Binding-site contacts:
Ligand atom C7 contacts residue ASN48 of chain 1.LB at 3.3 Å.
Ligand atom C8 contacts residue SER54 of chain 1.LB at 3.1 Å.
Ligand atom O5 contacts residue THR50 of chain 1.LB at 4.0 Å.
Ligand atom C2 contacts residue ASN48 of chain 1.LB at 2.5 Å.
Ligand atom N2 contacts residue THR57 of chain 1.LB at 4.4 Å.
Ligand atom O6 contacts residue SER52 of chain 1.LB at 4.4 Å.
Ligand atom C8 contacts residue TYR59 of chain 1.LB at 3.2 Å (hydrophobic).
Ligand atom C6 contacts residue THR50 of chain 1.LB at 3.7 Å.
Ligand atom C3 contacts residue THR57 of chain 1.LB at 4.3 Å.
Ligand atom C3 contacts residue ASN48 of chain 1.LB at 3.8 Å.
Ligand atom C1 contacts residue THR50 of chain 1.LB at 3.7 Å.
Ligand atom C8 contacts residue PRO113 of chain 1.LB at 4.3 Å (hydrophobic).
Ligand atom C7 contacts residue THR57 of chain 1.LB at 3.8 Å.
Ligand atom O7 contacts residue ASN48 of chain 1.LB at 3.3 Å (h-bond).
Ligand atom C8 contacts residue TYR139 of chain 1.LB at 3.7 Å (hydrophobic).
Ligand atom N2 contacts residue TYR59 of chain 1.LB at 4.2 Å.
Ligand atom O6 contacts residue THR50 of chain 1.LB at 2.8 Å (h-bond).
Ligand atom O6 contacts residue ALA51 of chain 1.LB at 4.2 Å.
Ligand atom C7 contacts residue SER54 of chain 1.LB at 4.3 Å.
Ligand atom C8 contacts residue THR57 of chain 1.LB at 3.9 Å.
Ligand atom C3 contacts residue THR50 of chain 1.LB at 4.4 Å.
Ligand atom O7 contacts residue THR57 of chain 1.LB at 3.1 Å.
Ligand atom C7 contacts residue TYR59 of chain 1.LB at 4.2 Å (hydrophobic).
Ligand atom C8 contacts residue ASN48 of chain 1.LB at 4.4 Å.
Ligand atom C1 contacts residue ASN48 of chain 1.LB at 1.4 Å.
Ligand atom C7 contacts residue TYR139 of chain 1.LB at 3.7 Å (hydrophobic).
Ligand atom O5 contacts residue ASN48 of chain 1.LB at 2.4 Å (h-bond).
Ligand atom C8 contacts residue SER55 of chain 1.LB at 4.2 Å.
Ligand atom N2 contacts residue ASN48 of chain 1.LB at 2.9 Å (h-bond).
Ligand atom C5 contacts residue THR50 of chain 1.LB at 3.8 Å.
Ligand atom C8 contacts residue THR50 of chain 1.LB at 4.3 Å.
Ligand atom O7 contacts residue TYR139 of chain 1.LB at 3.3 Å (h-bond).
Ligand atom C8 contacts residue ARG56 of chain 1.LB at 3.7 Å.
Ligand atom C4 contacts residue ASN48 of chain 1.LB at 4.3 Å.
Ligand atom C5 contacts residue ASN48 of chain 1.LB at 3.6 Å.

Sequence of chain 1.LB:
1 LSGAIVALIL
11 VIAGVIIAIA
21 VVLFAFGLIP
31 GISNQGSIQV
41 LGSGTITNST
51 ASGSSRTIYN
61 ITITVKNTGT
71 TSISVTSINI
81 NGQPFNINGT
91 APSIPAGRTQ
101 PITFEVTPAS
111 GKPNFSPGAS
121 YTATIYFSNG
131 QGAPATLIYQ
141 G

A protein and the small-molecule ligand that binds it are described below.
Small molecule (SMILES): CC(=O)N[C@H]1[C@H](O[C@H]2[C@H](O)[C@@H](NC(C)=O)CO[C@@H]2CO)O[C@H](CO)[C@@H](O)[C@@H]1O